Binding-site contacts:
Ligand atom CB contacts residue GLU239 of chain 16.C at 4.0 Å.
Ligand atom CA contacts residue GLY1 of chain 16.E at 2.4 Å.
Ligand atom SG contacts residue ALA241 of chain 16.C at 3.5 Å (h-bond).
Ligand atom CA contacts residue TYR152 of chain 20.A at 3.8 Å (hydrophobic).
Ligand atom C contacts residue TYR95 of chain 16.A at 4.5 Å (hydrophobic).
Ligand atom CB contacts residue MET78 of chain 16.A at 3.9 Å (hydrophobic).
Ligand atom O contacts residue LEU75 of chain 16.A at 4.4 Å.
Ligand atom O contacts residue TYR152 of chain 20.A at 3.6 Å.
Ligand atom N contacts residue ASP150 of chain 20.A at 4.4 Å.
Ligand atom CB contacts residue GLY1 of chain 16.E at 3.1 Å.
Ligand atom C contacts residue MET78 of chain 16.A at 4.2 Å (hydrophobic).
Ligand atom N contacts residue GLN155 of chain 20.A at 4.3 Å.
Ligand atom SG contacts residue GLU239 of chain 16.C at 4.3 Å.
Ligand atom O contacts residue TYR95 of chain 16.A at 3.6 Å.
Ligand atom SG contacts residue MET78 of chain 16.A at 3.8 Å.
Ligand atom O contacts residue GLY1 of chain 16.E at 2.2 Å (h-bond).
Ligand atom SG contacts residue TYR95 of chain 16.A at 3.8 Å.
Ligand atom CA contacts residue SER151 of chain 20.A at 4.0 Å.
Ligand atom C contacts residue SER151 of chain 20.A at 3.9 Å.
Ligand atom N contacts residue GLN238 of chain 16.C at 3.8 Å.
Ligand atom C contacts residue GLN155 of chain 20.A at 4.2 Å.
Ligand atom C contacts residue TYR152 of chain 20.A at 3.6 Å (hydrophobic).
Ligand atom CB contacts residue ASP150 of chain 20.A at 3.6 Å.
Ligand atom CA contacts residue GLU239 of chain 16.C at 3.9 Å.
Ligand atom N contacts residue GLY1 of chain 16.E at 3.7 Å.
Ligand atom C contacts residue ASP150 of chain 20.A at 3.8 Å.
Ligand atom C contacts residue GLY1 of chain 16.E at 1.3 Å.
Ligand atom O contacts residue GLN155 of chain 20.A at 3.0 Å (h-bond).
Ligand atom SG contacts residue GLY1 of chain 16.E at 4.2 Å.
Ligand atom N contacts residue GLU239 of chain 16.C at 3.0 Å (salt-bridge).
Ligand atom SG contacts residue GLY240 of chain 16.C at 4.0 Å.
Ligand atom N contacts residue TYR152 of chain 20.A at 3.5 Å.
Ligand atom CA contacts residue ASP150 of chain 20.A at 3.3 Å.

Sequence of chain 16.C:
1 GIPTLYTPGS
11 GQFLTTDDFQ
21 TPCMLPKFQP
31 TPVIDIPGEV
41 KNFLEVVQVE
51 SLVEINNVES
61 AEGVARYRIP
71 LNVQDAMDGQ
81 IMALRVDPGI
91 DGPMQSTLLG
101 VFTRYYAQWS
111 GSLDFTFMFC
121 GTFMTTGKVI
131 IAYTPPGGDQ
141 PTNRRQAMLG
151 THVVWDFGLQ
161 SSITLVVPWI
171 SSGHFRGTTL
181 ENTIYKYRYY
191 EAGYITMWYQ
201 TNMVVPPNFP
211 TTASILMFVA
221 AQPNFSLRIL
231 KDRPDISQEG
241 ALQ

Sequence of chain 20.A:
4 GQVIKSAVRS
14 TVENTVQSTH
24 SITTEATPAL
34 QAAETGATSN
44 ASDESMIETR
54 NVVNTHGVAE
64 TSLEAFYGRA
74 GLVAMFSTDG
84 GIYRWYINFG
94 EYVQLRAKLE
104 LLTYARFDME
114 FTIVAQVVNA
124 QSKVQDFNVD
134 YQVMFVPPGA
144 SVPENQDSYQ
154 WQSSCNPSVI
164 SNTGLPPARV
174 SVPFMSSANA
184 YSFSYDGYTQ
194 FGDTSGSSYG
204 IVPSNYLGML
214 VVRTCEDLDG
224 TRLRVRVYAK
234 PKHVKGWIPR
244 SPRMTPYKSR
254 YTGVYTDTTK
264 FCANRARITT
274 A

Sequence of chain 16.A:
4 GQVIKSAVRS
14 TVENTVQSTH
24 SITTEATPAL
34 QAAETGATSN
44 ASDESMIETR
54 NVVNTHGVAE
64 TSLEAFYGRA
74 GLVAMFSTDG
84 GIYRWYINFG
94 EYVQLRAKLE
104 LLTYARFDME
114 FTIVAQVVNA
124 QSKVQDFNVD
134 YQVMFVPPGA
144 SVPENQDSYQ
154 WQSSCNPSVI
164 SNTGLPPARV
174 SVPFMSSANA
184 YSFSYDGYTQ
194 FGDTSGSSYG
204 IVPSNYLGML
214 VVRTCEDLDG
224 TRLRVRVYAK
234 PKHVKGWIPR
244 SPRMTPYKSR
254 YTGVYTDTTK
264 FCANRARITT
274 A

This protein binds this small molecule.
Small molecule (SMILES): N[C@@H](CS)C(=O)O